This small molecule binds to this protein.
Small molecule (SMILES): CC(=O)N[C@@H]1[C@@H](O)[C@H](O)[C@@H](CO)O[C@H]1O

Binding-site contacts:
Ligand atom C1 contacts residue ASN988 of chain 1.E at 1.4 Å.
Ligand atom C5 contacts residue ASN988 of chain 1.E at 3.6 Å.
Ligand atom C4 contacts residue ASN988 of chain 1.E at 4.2 Å.
Ligand atom N2 contacts residue ASN988 of chain 1.E at 3.0 Å (h-bond).
Ligand atom O6 contacts residue ASN988 of chain 1.E at 4.5 Å.
Ligand atom O6 contacts residue ILE892 of chain 1.E at 3.7 Å.
Ligand atom O7 contacts residue ASN988 of chain 1.E at 3.6 Å.
Ligand atom O6 contacts residue SER893 of chain 1.E at 3.9 Å.
Ligand atom C8 contacts residue ASN988 of chain 1.E at 3.6 Å.
Ligand atom O5 contacts residue ASN988 of chain 1.E at 2.3 Å (h-bond).
Ligand atom C2 contacts residue ASN988 of chain 1.E at 2.4 Å.
Ligand atom C3 contacts residue ASN988 of chain 1.E at 3.8 Å.
Ligand atom C7 contacts residue ASN988 of chain 1.E at 3.2 Å.

Sequence of chain 1.E:
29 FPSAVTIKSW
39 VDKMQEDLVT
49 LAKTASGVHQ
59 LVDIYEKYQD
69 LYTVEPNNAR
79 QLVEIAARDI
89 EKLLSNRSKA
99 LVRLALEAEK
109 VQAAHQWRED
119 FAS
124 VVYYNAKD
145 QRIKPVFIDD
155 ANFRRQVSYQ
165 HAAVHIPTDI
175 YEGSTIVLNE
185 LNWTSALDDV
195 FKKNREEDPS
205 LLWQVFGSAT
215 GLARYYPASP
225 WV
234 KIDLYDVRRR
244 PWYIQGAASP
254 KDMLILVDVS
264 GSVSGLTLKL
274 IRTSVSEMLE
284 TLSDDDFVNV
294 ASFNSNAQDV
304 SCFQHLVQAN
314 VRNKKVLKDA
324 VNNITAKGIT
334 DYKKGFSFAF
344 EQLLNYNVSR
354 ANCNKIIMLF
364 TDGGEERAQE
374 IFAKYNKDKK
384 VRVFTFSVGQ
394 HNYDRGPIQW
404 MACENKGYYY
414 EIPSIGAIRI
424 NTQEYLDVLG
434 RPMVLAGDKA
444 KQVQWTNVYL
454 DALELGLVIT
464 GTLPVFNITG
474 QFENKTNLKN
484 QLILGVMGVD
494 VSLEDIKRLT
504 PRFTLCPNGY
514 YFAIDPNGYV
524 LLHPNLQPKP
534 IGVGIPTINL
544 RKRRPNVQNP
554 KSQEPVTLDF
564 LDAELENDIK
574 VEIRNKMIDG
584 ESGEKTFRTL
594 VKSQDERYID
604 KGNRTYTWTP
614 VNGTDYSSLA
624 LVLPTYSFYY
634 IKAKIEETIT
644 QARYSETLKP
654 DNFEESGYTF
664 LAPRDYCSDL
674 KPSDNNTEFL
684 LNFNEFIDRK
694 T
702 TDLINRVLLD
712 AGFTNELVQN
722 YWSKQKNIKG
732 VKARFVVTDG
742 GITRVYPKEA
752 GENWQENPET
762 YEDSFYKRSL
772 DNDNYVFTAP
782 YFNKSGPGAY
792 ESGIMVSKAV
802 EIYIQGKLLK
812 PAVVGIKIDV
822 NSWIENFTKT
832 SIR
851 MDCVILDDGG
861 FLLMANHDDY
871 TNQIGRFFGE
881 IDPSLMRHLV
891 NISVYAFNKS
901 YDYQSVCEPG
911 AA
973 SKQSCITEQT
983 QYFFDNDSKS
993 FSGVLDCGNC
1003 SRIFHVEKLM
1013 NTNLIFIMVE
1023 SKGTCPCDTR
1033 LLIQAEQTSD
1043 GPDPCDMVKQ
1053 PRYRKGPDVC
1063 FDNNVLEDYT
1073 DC